This protein binds this small molecule.
Small molecule (SMILES): CC(=O)N[C@@H]1[C@@H](O)[C@H](O)[C@@H](CO)O[C@H]1O

Binding-site contacts:
Ligand atom C8 contacts residue ILE281 of chain 9.E at 4.5 Å (hydrophobic).
Ligand atom C7 contacts residue ASN315 of chain 9.E at 3.3 Å.
Ligand atom O5 contacts residue ASN315 of chain 9.E at 2.4 Å (h-bond).
Ligand atom O7 contacts residue ASN315 of chain 9.E at 4.2 Å.
Ligand atom O5 contacts residue VAL314 of chain 9.E at 3.8 Å.
Ligand atom C6 contacts residue ASN315 of chain 9.E at 4.5 Å.
Ligand atom C8 contacts residue ASN315 of chain 9.E at 3.5 Å.
Ligand atom C3 contacts residue ASN315 of chain 9.E at 3.8 Å.
Ligand atom C1 contacts residue VAL314 of chain 9.E at 4.4 Å (hydrophobic).
Ligand atom C6 contacts residue THR313 of chain 9.E at 4.5 Å.
Ligand atom C5 contacts residue ASN315 of chain 9.E at 3.7 Å.
Ligand atom C2 contacts residue ASN315 of chain 9.E at 2.5 Å.
Ligand atom O5 contacts residue THR313 of chain 9.E at 4.3 Å.
Ligand atom N2 contacts residue ASN315 of chain 9.E at 2.8 Å (h-bond).
Ligand atom C4 contacts residue ASN315 of chain 9.E at 4.3 Å.
Ligand atom C1 contacts residue ASN315 of chain 9.E at 1.4 Å.

Sequence of chain 9.E:
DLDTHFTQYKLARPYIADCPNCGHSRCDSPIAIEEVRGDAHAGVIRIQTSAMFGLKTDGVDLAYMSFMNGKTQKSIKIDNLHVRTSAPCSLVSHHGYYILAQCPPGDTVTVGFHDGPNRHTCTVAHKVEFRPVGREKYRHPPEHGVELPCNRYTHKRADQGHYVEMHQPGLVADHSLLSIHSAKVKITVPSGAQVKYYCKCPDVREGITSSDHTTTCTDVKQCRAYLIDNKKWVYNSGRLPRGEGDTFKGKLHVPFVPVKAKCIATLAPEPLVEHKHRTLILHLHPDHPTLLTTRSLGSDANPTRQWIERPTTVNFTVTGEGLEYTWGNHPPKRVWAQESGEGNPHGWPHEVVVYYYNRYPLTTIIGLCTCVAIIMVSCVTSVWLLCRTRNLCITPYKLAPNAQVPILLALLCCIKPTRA